Sequence of chain 1.B:
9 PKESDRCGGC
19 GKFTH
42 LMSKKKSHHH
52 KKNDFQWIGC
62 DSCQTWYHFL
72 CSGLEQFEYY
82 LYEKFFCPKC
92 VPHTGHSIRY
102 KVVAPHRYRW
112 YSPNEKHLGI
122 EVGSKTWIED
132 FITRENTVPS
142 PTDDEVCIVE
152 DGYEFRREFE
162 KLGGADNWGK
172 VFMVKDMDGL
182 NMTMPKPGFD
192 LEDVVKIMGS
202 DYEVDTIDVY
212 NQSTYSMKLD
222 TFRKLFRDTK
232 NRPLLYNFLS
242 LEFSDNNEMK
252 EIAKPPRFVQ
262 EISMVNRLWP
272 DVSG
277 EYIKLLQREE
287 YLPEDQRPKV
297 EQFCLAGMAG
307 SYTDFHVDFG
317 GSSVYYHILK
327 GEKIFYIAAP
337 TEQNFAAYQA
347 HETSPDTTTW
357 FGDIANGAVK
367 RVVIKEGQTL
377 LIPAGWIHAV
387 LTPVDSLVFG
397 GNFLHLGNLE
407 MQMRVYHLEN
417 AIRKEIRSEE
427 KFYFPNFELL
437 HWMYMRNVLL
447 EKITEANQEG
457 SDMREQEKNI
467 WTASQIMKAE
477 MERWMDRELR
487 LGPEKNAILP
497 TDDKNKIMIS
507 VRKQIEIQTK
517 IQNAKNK

Binding-site contacts:
Ligand atom O4 contacts residue LYS329 of chain 1.B at 3.4 Å (salt-bridge).
Ligand atom C1 contacts residue LYS45 of chain 1.B at 4.4 Å.
Ligand atom O3 contacts residue FE21 of chain 1.G at 2.2 Å.
Ligand atom C1 contacts residue FE21 of chain 1.G at 2.8 Å.
Ligand atom O1 contacts residue LEU301 of chain 1.B at 4.4 Å.
Ligand atom O4 contacts residue VAL386 of chain 1.B at 3.8 Å.
Ligand atom O2 contacts residue HIS312 of chain 1.B at 2.9 Å (h-bond).
Ligand atom C5 contacts residue VAL386 of chain 1.B at 3.4 Å (hydrophobic).
Ligand atom O1 contacts residue LYS45 of chain 1.B at 4.0 Å.
Ligand atom O3 contacts residue HIS384 of chain 1.B at 3.0 Å (h-bond).
Ligand atom O2 contacts residue ASP314 of chain 1.B at 3.1 Å (salt-bridge).
Ligand atom O3 contacts residue ASP314 of chain 1.B at 4.4 Å.
Ligand atom C3 contacts residue LEU301 of chain 1.B at 4.2 Å (hydrophobic).
Ligand atom C3 contacts residue TYR322 of chain 1.B at 3.8 Å (hydrophobic).
Ligand atom C1 contacts residue ASP314 of chain 1.B at 4.2 Å.
Ligand atom C1 contacts residue HIS312 of chain 1.B at 3.7 Å.
Ligand atom O5 contacts residue ASN238 of chain 1.B at 4.2 Å.
Ligand atom C5 contacts residue TYR322 of chain 1.B at 3.8 Å (hydrophobic).
Ligand atom O3 contacts residue VAL386 of chain 1.B at 4.0 Å.
Ligand atom C3 contacts residue FE21 of chain 1.G at 4.3 Å.
Ligand atom O2 contacts residue LYS45 of chain 1.B at 4.0 Å.
Ligand atom O5 contacts residue THR309 of chain 1.B at 2.6 Å (h-bond).
Ligand atom O4 contacts residue TYR322 of chain 1.B at 2.5 Å (h-bond).
Ligand atom O2 contacts residue HIS384 of chain 1.B at 4.2 Å.
Ligand atom C4 contacts residue THR309 of chain 1.B at 3.7 Å.
Ligand atom C2 contacts residue HIS312 of chain 1.B at 4.0 Å.
Ligand atom C4 contacts residue TYR322 of chain 1.B at 4.4 Å (hydrophobic).
Ligand atom C5 contacts residue THR309 of chain 1.B at 3.5 Å.
Ligand atom O5 contacts residue LYS329 of chain 1.B at 4.0 Å.
Ligand atom C3 contacts residue VAL386 of chain 1.B at 4.4 Å (hydrophobic).
Ligand atom C2 contacts residue FE21 of chain 1.G at 2.8 Å.
Ligand atom O2 contacts residue FE21 of chain 1.G at 2.1 Å.
Ligand atom O5 contacts residue VAL386 of chain 1.B at 4.0 Å.
Ligand atom O1 contacts residue FE21 of chain 1.G at 4.0 Å.
Ligand atom C4 contacts residue VAL386 of chain 1.B at 3.9 Å (hydrophobic).
Ligand atom C5 contacts residue LYS329 of chain 1.B at 4.2 Å.
Ligand atom O3 contacts residue HIS312 of chain 1.B at 3.0 Å (h-bond).
Ligand atom C2 contacts residue HIS384 of chain 1.B at 4.0 Å.
Ligand atom O4 contacts residue LEU301 of chain 1.B at 4.3 Å.

The protein below binds the small molecule below.
Small molecule (SMILES): O=C(O)CC[C@@H](O)C(=O)O